A small-molecule ligand and the protein it binds are described below.
Small molecule (SMILES): CN1CCc2nc(C(=O)Nc3ccccc3NC(=O)c3cc4cc(Cl)ccc4[nH]3)sc2C1

Binding-site contacts:
Ligand atom NP1 contacts residue GLY208 of chain 1.A at 3.3 Å (h-bond).
Ligand atom C7 contacts residue GLY206 of chain 1.A at 3.7 Å.
Ligand atom C9 contacts residue ALA180 of chain 1.A at 3.6 Å (hydrophobic).
Ligand atom C3 contacts residue TRP205 of chain 1.A at 3.6 Å (hydrophobic).
Ligand atom CZ1 contacts residue GLY206 of chain 1.A at 3.2 Å.
Ligand atom OC1 contacts residue GLU207 of chain 1.A at 3.5 Å.
Ligand atom N1 contacts residue GLY206 of chain 1.A at 3.6 Å.
Ligand atom C15 contacts residue CYS209 of chain 1.A at 3.6 Å (hydrophobic).
Ligand atom C6 contacts residue TRP205 of chain 1.A at 3.3 Å (hydrophobic).
Ligand atom C5 contacts residue TRP205 of chain 1.A at 3.7 Å (hydrophobic).
Ligand atom C8 contacts residue ASP179 of chain 1.A at 3.4 Å.
Ligand atom CC1 contacts residue GLY206 of chain 1.A at 3.0 Å.
Ligand atom C7 contacts residue ALA180 of chain 1.A at 3.3 Å (hydrophobic).
Ligand atom C5 contacts residue GLY206 of chain 1.A at 3.4 Å.
Ligand atom C15 contacts residue GLY208 of chain 1.A at 3.7 Å.
Ligand atom NP1 contacts residue GLY206 of chain 1.A at 3.3 Å (h-bond).
Ligand atom C7 contacts residue ASP179 of chain 1.A at 3.5 Å.
Ligand atom N1 contacts residue GLY208 of chain 1.A at 2.9 Å (h-bond).
Ligand atom C9 contacts residue TRP205 of chain 1.A at 3.4 Å (hydrophobic).
Ligand atom C8 contacts residue ALA180 of chain 1.A at 3.7 Å (hydrophobic).
Ligand atom CZ4 contacts residue TYR85 of chain 1.A at 3.6 Å (hydrophobic).
Ligand atom C6 contacts residue VAL203 of chain 1.A at 3.6 Å (hydrophobic).
Ligand atom CZ5 contacts residue TYR85 of chain 1.A at 3.5 Å (hydrophobic).
Ligand atom CL1 contacts residue ILE217 of chain 1.A at 3.6 Å.
Ligand atom OC1 contacts residue GLY208 of chain 1.A at 3.1 Å (h-bond).
Ligand atom CL1 contacts residue VAL203 of chain 1.A at 3.6 Å.
Ligand atom C3 contacts residue GLY206 of chain 1.A at 3.5 Å.
Ligand atom O1 contacts residue GLN182 of chain 1.A at 3.4 Å.
Ligand atom OC1 contacts residue GLY206 of chain 1.A at 3.2 Å (h-bond).
Ligand atom CP1 contacts residue GLY208 of chain 1.A at 3.7 Å.
Ligand atom C8 contacts residue GLY216 of chain 1.A at 3.4 Å.
Ligand atom C4 contacts residue GLY206 of chain 1.A at 3.3 Å.
Ligand atom CL1 contacts residue TYR218 of chain 1.A at 3.2 Å.
Ligand atom CZ2 contacts residue TRP205 of chain 1.A at 3.7 Å (hydrophobic).
Ligand atom CZ3 contacts residue TRP205 of chain 1.A at 3.6 Å (hydrophobic).
Ligand atom CZ7 contacts residue GLU83 of chain 1.A at 3.7 Å.
Ligand atom NP2 contacts residue GLY206 of chain 1.A at 3.5 Å (h-bond).
Ligand atom C1 contacts residue GLY206 of chain 1.A at 3.7 Å.
Ligand atom C4 contacts residue TRP205 of chain 1.A at 3.3 Å (hydrophobic).
Ligand atom N1 contacts residue CYS209 of chain 1.A at 3.6 Å.

Sequence of chain 1.A:
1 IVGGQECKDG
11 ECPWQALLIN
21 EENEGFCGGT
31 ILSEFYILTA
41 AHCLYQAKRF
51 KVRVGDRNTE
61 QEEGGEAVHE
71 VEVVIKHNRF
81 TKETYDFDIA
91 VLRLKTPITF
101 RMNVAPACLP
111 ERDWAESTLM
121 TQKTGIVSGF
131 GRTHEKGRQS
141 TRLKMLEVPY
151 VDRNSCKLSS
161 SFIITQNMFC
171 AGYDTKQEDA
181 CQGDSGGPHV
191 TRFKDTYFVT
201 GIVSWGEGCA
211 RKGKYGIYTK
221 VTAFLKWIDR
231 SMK